Sequence of chain 1.K:
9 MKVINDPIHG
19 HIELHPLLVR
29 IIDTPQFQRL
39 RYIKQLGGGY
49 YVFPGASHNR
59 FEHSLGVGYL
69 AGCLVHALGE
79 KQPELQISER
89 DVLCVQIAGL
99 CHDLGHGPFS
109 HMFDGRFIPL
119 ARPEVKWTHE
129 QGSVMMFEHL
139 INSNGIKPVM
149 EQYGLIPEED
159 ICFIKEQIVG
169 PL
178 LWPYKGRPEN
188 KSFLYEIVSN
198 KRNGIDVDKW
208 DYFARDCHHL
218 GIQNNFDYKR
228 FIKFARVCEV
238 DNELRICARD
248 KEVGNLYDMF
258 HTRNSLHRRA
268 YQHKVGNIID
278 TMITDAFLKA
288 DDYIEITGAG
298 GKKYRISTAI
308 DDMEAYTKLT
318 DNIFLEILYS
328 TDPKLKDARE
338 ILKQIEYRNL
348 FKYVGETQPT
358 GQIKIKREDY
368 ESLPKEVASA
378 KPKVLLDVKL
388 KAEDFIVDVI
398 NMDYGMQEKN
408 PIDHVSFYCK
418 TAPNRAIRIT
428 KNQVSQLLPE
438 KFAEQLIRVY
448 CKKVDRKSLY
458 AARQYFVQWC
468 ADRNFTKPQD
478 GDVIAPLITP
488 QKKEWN

Binding-site contacts:
Ligand atom O3' contacts residue ASN13 of chain 1.L at 2.6 Å (h-bond).
Ligand atom O4' contacts residue ARG227 of chain 1.J at 2.8 Å (salt-bridge).
Ligand atom O2G contacts residue LYS417 of chain 1.J at 3.3 Å (salt-bridge).
Ligand atom N3 contacts residue ASN13 of chain 1.L at 2.9 Å (h-bond).
Ligand atom N9 contacts residue ARG227 of chain 1.J at 3.1 Å (salt-bridge).
Ligand atom O2A contacts residue HIS270 of chain 1.K at 2.7 Å (h-bond).
Ligand atom PG contacts residue GTP1 of chain 1.SC at 3.5 Å.
Ligand atom N6 contacts residue ASN252 of chain 1.J at 3.3 Å (h-bond).
Ligand atom O2B contacts residue HIS270 of chain 1.K at 3.3 Å.
Ligand atom O3B contacts residue GTP1 of chain 1.SC at 3.1 Å (h-bond).
Ligand atom C8 contacts residue ARG227 of chain 1.J at 3.5 Å.
Ligand atom O3' contacts residue VAL50 of chain 1.K at 3.4 Å (h-bond).
Ligand atom C2 contacts residue ASN13 of chain 1.L at 3.1 Å.
Ligand atom O1A contacts residue ARG227 of chain 1.J at 2.7 Å (salt-bridge).
Ligand atom O3G contacts residue ARG246 of chain 1.J at 2.7 Å (salt-bridge).
Ligand atom O1B contacts residue MG1 of chain 1.QC at 2.3 Å.
Ligand atom O1G contacts residue MG1 of chain 1.QC at 2.6 Å.
Ligand atom N1 contacts residue ARG227 of chain 1.J at 3.5 Å.
Ligand atom O1B contacts residue GTP1 of chain 1.SC at 2.6 Å (h-bond).
Ligand atom PB contacts residue MG1 of chain 1.QC at 3.4 Å.
Ligand atom N3 contacts residue ARG227 of chain 1.J at 3.5 Å (salt-bridge).
Ligand atom C4 contacts residue ARG227 of chain 1.J at 3.0 Å.
Ligand atom C3' contacts residue GTP1 of chain 1.SC at 3.2 Å.
Ligand atom O2B contacts residue GTP1 of chain 1.SC at 3.2 Å.
Ligand atom N7 contacts residue ARG227 of chain 1.J at 3.3 Å (salt-bridge).
Ligand atom O3' contacts residue GTP1 of chain 1.SC at 3.5 Å (h-bond).
Ligand atom O3B contacts residue LYS271 of chain 1.K at 2.8 Å (salt-bridge).
Ligand atom C5' contacts residue VAL11 of chain 1.L at 3.4 Å (hydrophobic).
Ligand atom O1A contacts residue LYS248 of chain 1.J at 2.8 Å (salt-bridge).
Ligand atom PA contacts residue LYS248 of chain 1.J at 3.4 Å.
Ligand atom O2G contacts residue LYS271 of chain 1.K at 2.9 Å (salt-bridge).
Ligand atom C5 contacts residue ARG227 of chain 1.J at 3.3 Å.
Ligand atom C5' contacts residue GTP1 of chain 1.SC at 3.5 Å.
Ligand atom PB contacts residue GTP1 of chain 1.SC at 3.4 Å.
Ligand atom O1G contacts residue GTP1 of chain 1.SC at 2.6 Å (h-bond).
Ligand atom N6 contacts residue ARG266 of chain 1.K at 3.2 Å.
Ligand atom O3A contacts residue LYS248 of chain 1.J at 2.8 Å (salt-bridge).
Ligand atom O3G contacts residue LYS248 of chain 1.J at 2.7 Å (salt-bridge).
Ligand atom O2G contacts residue ARG246 of chain 1.J at 2.9 Å (salt-bridge).
Ligand atom O1G contacts residue LYS417 of chain 1.J at 2.9 Å (salt-bridge).

A small-molecule ligand and the protein it binds are described below.
Small molecule (SMILES): Nc1ncnc2c1ncn2[C@H]1C[C@H](O)[C@@H](CO[P](=O)(O)O[P](=O)(O)OP(=O)(O)O)O1

Sequence of chain 1.J:
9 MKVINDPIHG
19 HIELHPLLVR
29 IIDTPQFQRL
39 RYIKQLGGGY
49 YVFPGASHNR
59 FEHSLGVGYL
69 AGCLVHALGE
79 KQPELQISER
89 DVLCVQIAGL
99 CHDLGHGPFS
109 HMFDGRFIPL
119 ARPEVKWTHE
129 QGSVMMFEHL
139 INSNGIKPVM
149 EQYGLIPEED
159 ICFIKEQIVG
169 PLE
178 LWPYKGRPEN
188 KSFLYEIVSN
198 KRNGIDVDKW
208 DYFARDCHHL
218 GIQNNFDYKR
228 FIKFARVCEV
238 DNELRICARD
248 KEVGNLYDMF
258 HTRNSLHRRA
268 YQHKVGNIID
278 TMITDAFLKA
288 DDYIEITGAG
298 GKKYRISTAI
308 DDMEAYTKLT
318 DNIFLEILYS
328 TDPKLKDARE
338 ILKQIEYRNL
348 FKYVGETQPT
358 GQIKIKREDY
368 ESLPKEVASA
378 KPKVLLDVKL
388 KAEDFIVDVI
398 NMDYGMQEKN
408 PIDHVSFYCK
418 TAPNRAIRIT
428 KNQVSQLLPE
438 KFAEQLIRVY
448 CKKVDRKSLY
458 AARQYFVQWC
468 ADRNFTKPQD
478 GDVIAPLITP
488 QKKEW

Sequence of chain 1.L:
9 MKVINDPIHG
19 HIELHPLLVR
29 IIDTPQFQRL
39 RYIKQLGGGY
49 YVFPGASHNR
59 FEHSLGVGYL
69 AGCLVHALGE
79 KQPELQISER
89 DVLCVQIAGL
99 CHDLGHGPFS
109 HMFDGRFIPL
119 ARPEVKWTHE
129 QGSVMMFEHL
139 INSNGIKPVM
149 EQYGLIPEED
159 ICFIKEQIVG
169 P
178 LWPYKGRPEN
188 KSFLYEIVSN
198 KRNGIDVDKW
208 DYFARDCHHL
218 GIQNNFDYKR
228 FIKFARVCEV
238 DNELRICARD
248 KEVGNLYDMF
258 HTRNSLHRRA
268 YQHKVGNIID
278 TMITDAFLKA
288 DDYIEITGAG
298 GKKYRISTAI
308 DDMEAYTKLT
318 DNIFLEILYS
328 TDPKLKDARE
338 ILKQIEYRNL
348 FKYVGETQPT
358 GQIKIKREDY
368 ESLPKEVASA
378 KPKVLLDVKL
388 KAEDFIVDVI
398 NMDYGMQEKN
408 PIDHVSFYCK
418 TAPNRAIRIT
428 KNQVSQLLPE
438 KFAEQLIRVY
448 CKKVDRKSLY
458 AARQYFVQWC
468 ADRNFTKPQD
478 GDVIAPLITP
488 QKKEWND